Sequence of chain 1.B:
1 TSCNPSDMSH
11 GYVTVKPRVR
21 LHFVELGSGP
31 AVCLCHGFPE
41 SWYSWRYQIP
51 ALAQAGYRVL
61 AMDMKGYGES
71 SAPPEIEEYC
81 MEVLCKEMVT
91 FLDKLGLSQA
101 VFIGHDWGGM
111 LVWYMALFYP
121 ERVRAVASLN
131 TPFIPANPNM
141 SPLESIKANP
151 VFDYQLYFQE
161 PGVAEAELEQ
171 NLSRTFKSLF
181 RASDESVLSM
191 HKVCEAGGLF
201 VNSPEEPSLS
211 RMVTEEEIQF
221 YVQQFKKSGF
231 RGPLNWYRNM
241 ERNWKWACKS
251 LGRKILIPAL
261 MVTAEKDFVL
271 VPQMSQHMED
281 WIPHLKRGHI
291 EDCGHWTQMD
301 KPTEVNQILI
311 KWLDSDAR

Binding-site contacts:
Ligand atom C2 contacts residue TYR237 of chain 1.B at 4.0 Å (hydrophobic).
Ligand atom C8 contacts residue ASP106 of chain 1.B at 3.9 Å.
Ligand atom N1 contacts residue TYR237 of chain 1.B at 3.9 Å.
Ligand atom C12 contacts residue HIS295 of chain 1.B at 3.5 Å.
Ligand atom C9 contacts residue TRP107 of chain 1.B at 4.0 Å (hydrophobic).
Ligand atom N2 contacts residue ASP106 of chain 1.B at 2.7 Å (salt-bridge).
Ligand atom C12 contacts residue ASP267 of chain 1.B at 4.1 Å.
Ligand atom C2 contacts residue ASP106 of chain 1.B at 3.8 Å.
Ligand atom C40 contacts residue HIS295 of chain 1.B at 3.5 Å.
Ligand atom O1 contacts residue ASP106 of chain 1.B at 4.2 Å.
Ligand atom C9 contacts residue ASP106 of chain 1.B at 4.0 Å.
Ligand atom C1 contacts residue TYR154 of chain 1.B at 3.2 Å (hydrophobic).
Ligand atom C1 contacts residue ASP106 of chain 1.B at 3.1 Å.
Ligand atom C5 contacts residue LEU179 of chain 1.B at 3.7 Å (hydrophobic).
Ligand atom C2 contacts residue HIS295 of chain 1.B at 3.6 Å.
Ligand atom C7 contacts residue PHE38 of chain 1.B at 3.5 Å (hydrophobic).
Ligand atom C12 contacts residue VAL269 of chain 1.B at 3.6 Å (hydrophobic).
Ligand atom O1 contacts residue TYR154 of chain 1.B at 2.7 Å (h-bond).
Ligand atom O1 contacts residue TYR237 of chain 1.B at 2.6 Å (h-bond).
Ligand atom C1 contacts residue TYR237 of chain 1.B at 3.3 Å (hydrophobic).
Ligand atom C5 contacts residue TRP296 of chain 1.B at 4.0 Å (hydrophobic).
Ligand atom N1 contacts residue ASP106 of chain 1.B at 2.7 Å (salt-bridge).
Ligand atom N1 contacts residue TYR154 of chain 1.B at 3.8 Å.
Ligand atom C11 contacts residue HIS295 of chain 1.B at 4.1 Å.
Ligand atom C4 contacts residue TRP296 of chain 1.B at 4.2 Å (hydrophobic).
Ligand atom C80 contacts residue MET190 of chain 1.B at 3.6 Å (hydrophobic).
Ligand atom C2 contacts residue TYR154 of chain 1.B at 4.2 Å (hydrophobic).
Ligand atom N2 contacts residue LEU270 of chain 1.B at 4.1 Å.
Ligand atom N2 contacts residue TYR154 of chain 1.B at 3.8 Å.
Ligand atom C80 contacts residue TRP296 of chain 1.B at 4.1 Å (hydrophobic).
Ligand atom C7 contacts residue TYR237 of chain 1.B at 3.3 Å (hydrophobic).
Ligand atom C40 contacts residue VAL269 of chain 1.B at 3.8 Å (hydrophobic).
Ligand atom N1 contacts residue HIS295 of chain 1.B at 3.6 Å.
Ligand atom C6 contacts residue TYR237 of chain 1.B at 4.2 Å (hydrophobic).
Ligand atom C6 contacts residue PHE38 of chain 1.B at 3.7 Å (hydrophobic).
Ligand atom C11 contacts residue MET190 of chain 1.B at 4.2 Å (hydrophobic).
Ligand atom C4 contacts residue HIS295 of chain 1.B at 4.0 Å.
Ligand atom C8 contacts residue TYR154 of chain 1.B at 4.1 Å (hydrophobic).
Ligand atom N2 contacts residue TYR237 of chain 1.B at 4.2 Å.
Ligand atom C3 contacts residue HIS295 of chain 1.B at 3.5 Å.

A small-molecule ligand and the protein it binds are described below.
Small molecule (SMILES): CCNC(=O)Nc1cccc2ccccc12